Sequence of chain 33.A:
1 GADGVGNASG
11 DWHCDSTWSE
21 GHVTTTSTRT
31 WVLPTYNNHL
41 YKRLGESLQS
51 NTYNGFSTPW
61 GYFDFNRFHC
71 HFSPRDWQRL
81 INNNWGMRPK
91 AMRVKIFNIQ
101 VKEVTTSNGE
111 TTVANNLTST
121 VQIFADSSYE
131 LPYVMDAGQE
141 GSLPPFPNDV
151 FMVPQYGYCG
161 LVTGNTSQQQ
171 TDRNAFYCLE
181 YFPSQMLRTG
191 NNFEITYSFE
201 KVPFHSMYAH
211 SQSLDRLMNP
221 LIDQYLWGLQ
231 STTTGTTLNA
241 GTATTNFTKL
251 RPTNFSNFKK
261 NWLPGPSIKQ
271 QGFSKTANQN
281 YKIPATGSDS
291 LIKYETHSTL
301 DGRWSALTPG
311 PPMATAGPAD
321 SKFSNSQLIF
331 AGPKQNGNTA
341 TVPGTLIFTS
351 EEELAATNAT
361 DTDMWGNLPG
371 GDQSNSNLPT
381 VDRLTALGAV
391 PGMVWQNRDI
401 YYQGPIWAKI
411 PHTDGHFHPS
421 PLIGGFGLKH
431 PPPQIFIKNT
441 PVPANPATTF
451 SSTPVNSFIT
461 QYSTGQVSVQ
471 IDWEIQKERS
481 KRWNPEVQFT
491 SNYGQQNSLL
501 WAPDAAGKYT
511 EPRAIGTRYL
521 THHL

The protein below binds the small molecule below.
Small molecule (SMILES): Nc1ncnc2c1ncn2[C@H]1C[C@H](O)[C@@H](COP(=O)(O)O)O1

Binding-site contacts:
Ligand atom O2P contacts residue HIS416 of chain 33.A at 2.8 Å (h-bond).
Ligand atom N1 contacts residue VAL202 of chain 33.A at 3.7 Å.
Ligand atom C6 contacts residue PRO203 of chain 33.A at 4.4 Å (hydrophobic).
Ligand atom P contacts residue HIS416 of chain 33.A at 4.0 Å.
Ligand atom N9 contacts residue HIS418 of chain 33.A at 4.3 Å.
Ligand atom C2 contacts residue GLY427 of chain 33.A at 3.4 Å.
Ligand atom C6 contacts residue GLY427 of chain 33.A at 3.7 Å.
Ligand atom C6 contacts residue PRO419 of chain 33.A at 3.2 Å (hydrophobic).
Ligand atom N6 contacts residue PHE426 of chain 33.A at 3.8 Å.
Ligand atom N1 contacts residue PRO419 of chain 33.A at 3.5 Å (h-bond).
Ligand atom N6 contacts residue GLY425 of chain 33.A at 4.1 Å.
Ligand atom C5 contacts residue PRO203 of chain 33.A at 4.3 Å (hydrophobic).
Ligand atom C4 contacts residue PRO203 of chain 33.A at 4.2 Å (hydrophobic).
Ligand atom N6 contacts residue GLY427 of chain 33.A at 2.8 Å (h-bond).
Ligand atom C1' contacts residue HIS418 of chain 33.A at 4.1 Å.
Ligand atom N7 contacts residue SER420 of chain 33.A at 3.9 Å.
Ligand atom O2P contacts residue PRO419 of chain 33.A at 4.2 Å.
Ligand atom N7 contacts residue PRO419 of chain 33.A at 4.3 Å.
Ligand atom O1P contacts residue HIS416 of chain 33.A at 4.2 Å.
Ligand atom C5 contacts residue SER420 of chain 33.A at 4.3 Å.
Ligand atom C2 contacts residue PRO419 of chain 33.A at 4.0 Å (hydrophobic).
Ligand atom C8 contacts residue PRO203 of chain 33.A at 4.4 Å (hydrophobic).
Ligand atom N9 contacts residue PRO203 of chain 33.A at 4.2 Å.
Ligand atom N1 contacts residue GLY427 of chain 33.A at 2.7 Å (h-bond).
Ligand atom O5' contacts residue PRO419 of chain 33.A at 3.9 Å.
Ligand atom C8 contacts residue HIS418 of chain 33.A at 3.7 Å.
Ligand atom N3 contacts residue PRO203 of chain 33.A at 4.4 Å.
Ligand atom C2' contacts residue PRO203 of chain 33.A at 4.0 Å (hydrophobic).
Ligand atom N6 contacts residue PRO419 of chain 33.A at 3.4 Å (h-bond).
Ligand atom N6 contacts residue SER420 of chain 33.A at 4.0 Å.
Ligand atom N7 contacts residue HIS418 of chain 33.A at 4.4 Å.
Ligand atom C5 contacts residue PRO419 of chain 33.A at 3.7 Å (hydrophobic).
Ligand atom N6 contacts residue VAL202 of chain 33.A at 4.0 Å.
Ligand atom C6 contacts residue SER420 of chain 33.A at 4.3 Å.
Ligand atom C4 contacts residue PRO419 of chain 33.A at 4.2 Å (hydrophobic).
Ligand atom C6 contacts residue VAL202 of chain 33.A at 3.9 Å (hydrophobic).
Ligand atom O4' contacts residue PRO419 of chain 33.A at 4.3 Å.
Ligand atom N3 contacts residue PRO419 of chain 33.A at 4.3 Å.
Ligand atom O4' contacts residue HIS418 of chain 33.A at 4.1 Å.
Ligand atom C2 contacts residue VAL202 of chain 33.A at 4.3 Å (hydrophobic).